Binding-site contacts:
Ligand atom C33 contacts residue GLY42 of chain 1.C at 3.9 Å.
Ligand atom C19 contacts residue ILE45 of chain 1.C at 3.6 Å (hydrophobic).
Ligand atom C23 contacts residue GLN56 of chain 1.C at 3.8 Å.
Ligand atom C18 contacts residue ILE45 of chain 1.C at 3.7 Å (hydrophobic).
Ligand atom CL2 contacts residue PHE70 of chain 1.C at 3.7 Å.
Ligand atom C2 contacts residue LEU38 of chain 1.C at 3.7 Å (hydrophobic).
Ligand atom C3 contacts residue HIS80 of chain 1.C at 3.7 Å.
Ligand atom F38 contacts residue ILE83 of chain 1.C at 3.3 Å.
Ligand atom C32 contacts residue GLY42 of chain 1.C at 3.8 Å.
Ligand atom C29 contacts residue PHE75 of chain 1.C at 3.9 Å (hydrophobic).
Ligand atom C24 contacts residue GLN56 of chain 1.C at 3.7 Å.
Ligand atom C33 contacts residue LEU38 of chain 1.C at 3.4 Å (hydrophobic).
Ligand atom N34 contacts residue GLY42 of chain 1.C at 3.5 Å.
Ligand atom CL1 contacts residue LEU38 of chain 1.C at 3.7 Å.
Ligand atom C32 contacts residue LEU38 of chain 1.C at 3.5 Å (hydrophobic).
Ligand atom C35 contacts residue LEU38 of chain 1.C at 3.8 Å (hydrophobic).
Ligand atom C20 contacts residue GLN56 of chain 1.C at 4.0 Å.
Ligand atom C2 contacts residue HIS80 of chain 1.C at 3.3 Å.
Ligand atom CL2 contacts residue PHE75 of chain 1.C at 4.0 Å.
Ligand atom C37 contacts residue HIS80 of chain 1.C at 3.8 Å.
Ligand atom C29 contacts residue ILE83 of chain 1.C at 3.9 Å (hydrophobic).
Ligand atom CL1 contacts residue HIS80 of chain 1.C at 3.1 Å.
Ligand atom CL1 contacts residue TYR84 of chain 1.C at 3.8 Å.
Ligand atom C30 contacts residue ILE45 of chain 1.C at 4.0 Å (hydrophobic).
Ligand atom C18 contacts residue VAL77 of chain 1.C at 3.9 Å (hydrophobic).
Ligand atom C14 contacts residue VAL77 of chain 1.C at 3.9 Å (hydrophobic).
Ligand atom C24 contacts residue TYR51 of chain 1.C at 3.6 Å (hydrophobic).
Ligand atom C32 contacts residue LEU41 of chain 1.C at 3.8 Å (hydrophobic).
Ligand atom CL2 contacts residue LEU41 of chain 1.C at 3.9 Å.
Ligand atom O22 contacts residue MET46 of chain 1.C at 3.3 Å.
Ligand atom C24 contacts residue MET46 of chain 1.C at 3.8 Å (hydrophobic).
Ligand atom C3 contacts residue GOL1 of chain 1.N at 3.6 Å.
Ligand atom C23 contacts residue MET46 of chain 1.C at 3.8 Å (hydrophobic).
Ligand atom C25 contacts residue MET46 of chain 1.C at 3.6 Å (hydrophobic).
Ligand atom C23 contacts residue TYR51 of chain 1.C at 3.4 Å (hydrophobic).
Ligand atom N34 contacts residue LEU38 of chain 1.C at 2.7 Å (h-bond).
Ligand atom C21 contacts residue MET46 of chain 1.C at 3.9 Å (hydrophobic).
Ligand atom C29 contacts residue ILE45 of chain 1.C at 4.0 Å (hydrophobic).
Ligand atom F38 contacts residue VAL77 of chain 1.C at 3.5 Å.
Ligand atom CL1 contacts residue ILE83 of chain 1.C at 3.8 Å.

This protein binds this small molecule.
Small molecule (SMILES): CCOc1cccc(CN2[C@@H](C)[C@@H](N)[C@H](c3cccc(Cl)c3F)[C@]23C(=O)Nc2cc(Cl)ccc23)c1

Sequence of chain 1.C:
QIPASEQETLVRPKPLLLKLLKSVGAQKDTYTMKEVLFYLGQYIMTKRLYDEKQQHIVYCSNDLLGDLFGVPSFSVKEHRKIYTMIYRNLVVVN